Binding-site contacts:
Ligand atom CAP contacts residue NAP1 of chain 1.C at 3.3 Å.
Ligand atom OAE contacts residue LEU159 of chain 1.A at 3.3 Å (h-bond).
Ligand atom CAK contacts residue MET111 of chain 1.A at 3.7 Å (hydrophobic).
Ligand atom CAK contacts residue TYR170 of chain 1.A at 3.7 Å (hydrophobic).
Ligand atom OAE contacts residue GLY201 of chain 1.A at 3.6 Å.
Ligand atom CAO contacts residue SER202 of chain 1.A at 3.9 Å.
Ligand atom CAI contacts residue THR260 of chain 1.A at 3.5 Å.
Ligand atom CAT contacts residue NAP1 of chain 1.C at 3.9 Å.
Ligand atom OAD contacts residue LEU159 of chain 1.A at 3.6 Å.
Ligand atom CAT contacts residue LEU159 of chain 1.A at 3.5 Å (hydrophobic).
Ligand atom CAW contacts residue LEU159 of chain 1.A at 3.6 Å (hydrophobic).
Ligand atom CAR contacts residue GLN167 of chain 1.A at 3.9 Å.
Ligand atom CAO contacts residue LEU159 of chain 1.A at 3.8 Å (hydrophobic).
Ligand atom CAH contacts residue THR260 of chain 1.A at 3.7 Å.
Ligand atom CAU contacts residue SER202 of chain 1.A at 3.9 Å.
Ligand atom OAF contacts residue NAP1 of chain 1.C at 2.9 Å.
Ligand atom OAC contacts residue LEU219 of chain 1.A at 3.5 Å.
Ligand atom CAT contacts residue SER157 of chain 1.A at 3.6 Å.
Ligand atom CAA contacts residue NAP1 of chain 1.C at 3.4 Å.
Ligand atom OAD contacts residue NAP1 of chain 1.C at 3.4 Å.
Ligand atom OAB contacts residue GLN167 of chain 1.A at 3.8 Å.
Ligand atom OAD contacts residue GLY158 of chain 1.A at 3.7 Å.
Ligand atom OAF contacts residue TYR170 of chain 1.A at 2.7 Å (h-bond).
Ligand atom CAJ contacts residue SER202 of chain 1.A at 3.9 Å.
Ligand atom OAD contacts residue PRO200 of chain 1.A at 3.8 Å.
Ligand atom CAA contacts residue PHE210 of chain 1.A at 3.8 Å (hydrophobic).
Ligand atom OAD contacts residue SER157 of chain 1.A at 2.6 Å (h-bond).
Ligand atom CAH contacts residue LEU222 of chain 1.A at 3.6 Å (hydrophobic).
Ligand atom CAV contacts residue LEU159 of chain 1.A at 3.6 Å (hydrophobic).
Ligand atom CAK contacts residue NAP1 of chain 1.C at 3.8 Å.
Ligand atom OAE contacts residue GLY158 of chain 1.A at 3.1 Å.
Ligand atom CAO contacts residue GLY201 of chain 1.A at 3.8 Å.
Ligand atom CAM contacts residue MET111 of chain 1.A at 3.7 Å (hydrophobic).
Ligand atom OAE contacts residue PRO200 of chain 1.A at 3.6 Å (h-bond).
Ligand atom OAF contacts residue SER157 of chain 1.A at 3.0 Å (h-bond).
Ligand atom CAP contacts residue TYR170 of chain 1.A at 3.6 Å (hydrophobic).
Ligand atom CAW contacts residue NAP1 of chain 1.C at 3.7 Å.
Ligand atom CAV contacts residue SER202 of chain 1.A at 3.8 Å.
Ligand atom CAJ contacts residue LEU222 of chain 1.A at 3.6 Å (hydrophobic).
Ligand atom CAQ contacts residue GLN167 of chain 1.A at 3.8 Å.

Sequence of chain 1.A:
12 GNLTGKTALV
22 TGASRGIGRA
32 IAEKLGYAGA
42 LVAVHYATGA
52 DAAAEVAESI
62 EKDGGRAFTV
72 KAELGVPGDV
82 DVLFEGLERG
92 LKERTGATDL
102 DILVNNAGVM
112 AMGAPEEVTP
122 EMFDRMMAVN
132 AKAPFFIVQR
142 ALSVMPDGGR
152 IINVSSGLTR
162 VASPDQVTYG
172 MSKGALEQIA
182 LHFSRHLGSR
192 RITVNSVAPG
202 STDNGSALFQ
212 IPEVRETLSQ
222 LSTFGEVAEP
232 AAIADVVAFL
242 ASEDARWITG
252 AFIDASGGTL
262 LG

The small molecule below binds the protein below.
Small molecule (SMILES): C[C@]1(O)CC(=O)c2c(cc(O)c3c2C(=O)c2cccc(O)c2C3=O)C1